This small molecule binds to this protein.
Small molecule (SMILES): N[C@@H](C[SeH])C(=O)O

Binding-site contacts:
Ligand atom O contacts residue ASN225 of chain 1.Y at 2.6 Å (h-bond).
Ligand atom C contacts residue ASN225 of chain 1.Y at 3.9 Å.
Ligand atom N contacts residue THR193 of chain 1.Y at 3.4 Å.
Ligand atom N contacts residue ALA238 of chain 1.Y at 3.3 Å (h-bond).
Ligand atom SE contacts residue TYR42 of chain 1.Y at 3.6 Å.
Ligand atom N contacts residue TYR44 of chain 1.Y at 3.9 Å.
Ligand atom CB contacts residue THR193 of chain 1.Y at 4.3 Å.
Ligand atom SE contacts residue ARG236 of chain 1.Y at 4.1 Å.
Ligand atom N contacts residue ARG236 of chain 1.Y at 3.7 Å.
Ligand atom SE contacts residue THR193 of chain 1.Y at 3.6 Å.
Ligand atom O contacts residue GLN224 of chain 1.Y at 3.5 Å.
Ligand atom CA contacts residue ALA238 of chain 1.Y at 3.7 Å (hydrophobic).
Ligand atom O contacts residue HIS222 of chain 1.Y at 4.1 Å.
Ligand atom CA contacts residue THR193 of chain 1.Y at 3.7 Å.
Ligand atom CB contacts residue ARG181 of chain 1.Y at 3.7 Å.
Ligand atom CB contacts residue TYR44 of chain 1.Y at 3.3 Å (hydrophobic).
Ligand atom C contacts residue ALA238 of chain 1.Y at 3.6 Å (hydrophobic).
Ligand atom N contacts residue ILE237 of chain 1.Y at 4.0 Å.
Ligand atom SE contacts residue TYR44 of chain 1.Y at 3.2 Å.
Ligand atom O contacts residue ALA238 of chain 1.Y at 4.2 Å.
Ligand atom SE contacts residue ARG181 of chain 1.Y at 3.4 Å.
Ligand atom CA contacts residue ARG181 of chain 1.Y at 4.3 Å.
Ligand atom CB contacts residue ASN225 of chain 1.Y at 4.4 Å.
Ligand atom CA contacts residue TYR44 of chain 1.Y at 4.2 Å (hydrophobic).

Sequence of chain 1.Y:
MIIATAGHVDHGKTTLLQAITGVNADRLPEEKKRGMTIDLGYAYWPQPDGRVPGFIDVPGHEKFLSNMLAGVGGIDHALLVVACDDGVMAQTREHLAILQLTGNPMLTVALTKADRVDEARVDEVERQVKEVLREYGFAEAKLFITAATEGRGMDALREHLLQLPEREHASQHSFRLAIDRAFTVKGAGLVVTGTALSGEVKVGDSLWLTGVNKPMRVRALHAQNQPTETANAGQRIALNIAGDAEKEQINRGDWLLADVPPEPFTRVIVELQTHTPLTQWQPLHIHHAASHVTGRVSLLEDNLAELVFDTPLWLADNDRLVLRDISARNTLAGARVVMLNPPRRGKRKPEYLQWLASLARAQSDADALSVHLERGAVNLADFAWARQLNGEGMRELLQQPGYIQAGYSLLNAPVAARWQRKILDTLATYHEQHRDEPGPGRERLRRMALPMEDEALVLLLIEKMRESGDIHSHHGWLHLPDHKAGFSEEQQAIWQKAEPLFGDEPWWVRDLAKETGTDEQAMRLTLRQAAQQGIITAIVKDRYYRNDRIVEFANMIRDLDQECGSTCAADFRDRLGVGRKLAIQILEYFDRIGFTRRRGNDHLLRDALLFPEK